A small-molecule ligand and the protein it binds are described below.
Small molecule (SMILES): CC(=O)N[C@@H]1[C@@H](O)[C@H](O)[C@@H](CO)O[C@H]1O

Sequence of chain 1.A:
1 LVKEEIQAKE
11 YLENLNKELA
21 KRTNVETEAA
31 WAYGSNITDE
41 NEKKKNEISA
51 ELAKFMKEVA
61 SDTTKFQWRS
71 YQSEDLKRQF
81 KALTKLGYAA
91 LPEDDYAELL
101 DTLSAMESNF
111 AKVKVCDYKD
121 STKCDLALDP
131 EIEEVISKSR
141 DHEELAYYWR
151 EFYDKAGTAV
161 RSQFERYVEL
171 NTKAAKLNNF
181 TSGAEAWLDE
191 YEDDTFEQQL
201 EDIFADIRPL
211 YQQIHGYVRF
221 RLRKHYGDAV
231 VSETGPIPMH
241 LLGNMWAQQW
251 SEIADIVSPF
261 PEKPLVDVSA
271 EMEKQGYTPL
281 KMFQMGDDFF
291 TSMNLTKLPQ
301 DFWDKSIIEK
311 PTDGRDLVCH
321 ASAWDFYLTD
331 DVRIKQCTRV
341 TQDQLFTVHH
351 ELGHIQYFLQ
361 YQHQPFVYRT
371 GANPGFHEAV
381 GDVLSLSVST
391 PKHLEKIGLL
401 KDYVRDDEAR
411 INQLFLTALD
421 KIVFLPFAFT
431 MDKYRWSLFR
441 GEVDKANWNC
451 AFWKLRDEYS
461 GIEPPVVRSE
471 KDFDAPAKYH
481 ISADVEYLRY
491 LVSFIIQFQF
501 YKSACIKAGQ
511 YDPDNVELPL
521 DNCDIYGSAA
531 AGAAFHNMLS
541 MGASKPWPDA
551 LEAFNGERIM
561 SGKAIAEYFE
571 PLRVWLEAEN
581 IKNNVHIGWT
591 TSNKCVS

Binding-site contacts:
Ligand atom C4 contacts residue ASN36 of chain 1.A at 4.2 Å.
Ligand atom C6 contacts residue ASN41 of chain 1.A at 4.2 Å.
Ligand atom C1 contacts residue ASN36 of chain 1.A at 1.4 Å.
Ligand atom C3 contacts residue ASN36 of chain 1.A at 3.8 Å.
Ligand atom O5 contacts residue THR38 of chain 1.A at 3.8 Å.
Ligand atom C7 contacts residue ARG315 of chain 1.A at 4.4 Å.
Ligand atom C6 contacts residue GLU40 of chain 1.A at 3.3 Å.
Ligand atom C2 contacts residue ASN36 of chain 1.A at 2.4 Å.
Ligand atom C8 contacts residue ARG315 of chain 1.A at 3.2 Å.
Ligand atom C7 contacts residue ASN36 of chain 1.A at 3.4 Å.
Ligand atom N2 contacts residue ASN36 of chain 1.A at 2.9 Å (h-bond).
Ligand atom C5 contacts residue THR38 of chain 1.A at 4.1 Å.
Ligand atom O6 contacts residue ASN41 of chain 1.A at 3.7 Å.
Ligand atom C1 contacts residue THR38 of chain 1.A at 4.0 Å.
Ligand atom O6 contacts residue THR38 of chain 1.A at 2.8 Å (h-bond).
Ligand atom O6 contacts residue GLU40 of chain 1.A at 3.4 Å (salt-bridge).
Ligand atom C8 contacts residue ASP313 of chain 1.A at 3.8 Å.
Ligand atom C1 contacts residue ASN41 of chain 1.A at 4.3 Å.
Ligand atom C6 contacts residue THR38 of chain 1.A at 4.1 Å.
Ligand atom O5 contacts residue ASN41 of chain 1.A at 3.6 Å.
Ligand atom O5 contacts residue ASN36 of chain 1.A at 2.3 Å (h-bond).
Ligand atom O7 contacts residue ASN36 of chain 1.A at 3.5 Å (h-bond).
Ligand atom C5 contacts residue ASN36 of chain 1.A at 3.6 Å.